A small-molecule ligand and the protein it binds are described below.
Small molecule (SMILES): O=C(N[C@H](CO)[C@H](O)c1ccc([N+](=O)[O-])cc1)C(Cl)Cl

Sequence of chain 5.A:
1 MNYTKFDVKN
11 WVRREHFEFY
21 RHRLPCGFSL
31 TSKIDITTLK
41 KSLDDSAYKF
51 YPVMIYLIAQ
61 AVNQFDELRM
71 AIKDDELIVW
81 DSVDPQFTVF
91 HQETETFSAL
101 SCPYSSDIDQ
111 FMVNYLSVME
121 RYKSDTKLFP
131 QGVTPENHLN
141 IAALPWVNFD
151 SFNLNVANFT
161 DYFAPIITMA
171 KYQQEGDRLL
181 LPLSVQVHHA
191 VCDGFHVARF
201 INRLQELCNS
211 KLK

Sequence of chain 6.A:
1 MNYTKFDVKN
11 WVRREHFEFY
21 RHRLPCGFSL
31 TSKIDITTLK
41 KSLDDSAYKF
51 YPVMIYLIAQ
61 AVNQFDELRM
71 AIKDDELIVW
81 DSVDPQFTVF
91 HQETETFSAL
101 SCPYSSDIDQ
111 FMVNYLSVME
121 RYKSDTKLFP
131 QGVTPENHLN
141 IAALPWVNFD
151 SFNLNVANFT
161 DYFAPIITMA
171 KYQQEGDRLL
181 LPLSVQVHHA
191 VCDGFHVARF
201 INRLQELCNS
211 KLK

Binding-site contacts:
Ligand atom C8 contacts residue LEU154 of chain 5.A at 3.9 Å (hydrophobic).
Ligand atom C6 contacts residue LEU154 of chain 5.A at 3.5 Å (hydrophobic).
Ligand atom CL1 contacts residue ASN140 of chain 5.A at 3.8 Å.
Ligand atom C11 contacts residue ILE166 of chain 5.A at 4.0 Å (hydrophobic).
Ligand atom C5 contacts residue LEU154 of chain 5.A at 3.9 Å (hydrophobic).
Ligand atom N9 contacts residue ILE166 of chain 5.A at 3.9 Å.
Ligand atom CL2 contacts residue PHE129 of chain 5.A at 3.6 Å.
Ligand atom CL1 contacts residue GLN86 of chain 5.A at 4.1 Å.
Ligand atom N9 contacts residue LEU24 of chain 6.A at 3.8 Å.
Ligand atom O9B contacts residue VAL156 of chain 5.A at 3.2 Å.
Ligand atom O4 contacts residue PHE97 of chain 5.A at 4.3 Å.
Ligand atom C8 contacts residue LEU24 of chain 6.A at 4.0 Å (hydrophobic).
Ligand atom C9 contacts residue LEU24 of chain 6.A at 4.1 Å (hydrophobic).
Ligand atom C4 contacts residue TYR20 of chain 6.A at 4.0 Å (hydrophobic).
Ligand atom O4 contacts residue HIS189 of chain 6.A at 3.1 Å (h-bond).
Ligand atom O5 contacts residue LEU154 of chain 5.A at 4.2 Å.
Ligand atom C7 contacts residue CYS26 of chain 6.A at 4.3 Å (hydrophobic).
Ligand atom C3 contacts residue HIS189 of chain 6.A at 4.1 Å.
Ligand atom CL2 contacts residue TYR20 of chain 6.A at 4.2 Å.
Ligand atom C7 contacts residue LEU154 of chain 5.A at 3.5 Å (hydrophobic).
Ligand atom O9A contacts residue TYR162 of chain 5.A at 3.5 Å.
Ligand atom C4 contacts residue HIS189 of chain 6.A at 3.9 Å.
Ligand atom C4 contacts residue THR88 of chain 5.A at 3.9 Å.
Ligand atom O2 contacts residue TYR20 of chain 6.A at 2.9 Å (h-bond).
Ligand atom C9 contacts residue LEU154 of chain 5.A at 4.3 Å (hydrophobic).
Ligand atom O9A contacts residue ILE166 of chain 5.A at 3.9 Å.
Ligand atom C4 contacts residue PHE97 of chain 5.A at 4.0 Å (hydrophobic).
Ligand atom C10 contacts residue ILE166 of chain 5.A at 3.8 Å (hydrophobic).
Ligand atom O9B contacts residue LEU24 of chain 6.A at 3.7 Å.
Ligand atom C2 contacts residue TYR20 of chain 6.A at 3.5 Å (hydrophobic).
Ligand atom O9A contacts residue LEU24 of chain 6.A at 4.2 Å.
Ligand atom N2 contacts residue TYR20 of chain 6.A at 3.9 Å.
Ligand atom O5 contacts residue ALA142 of chain 5.A at 3.8 Å.
Ligand atom O2 contacts residue PHE19 of chain 6.A at 4.3 Å.
Ligand atom C9 contacts residue ILE166 of chain 5.A at 4.1 Å (hydrophobic).
Ligand atom C1 contacts residue ASN140 of chain 5.A at 4.1 Å.
Ligand atom C11 contacts residue LEU154 of chain 5.A at 4.0 Å (hydrophobic).
Ligand atom C8 contacts residue CYS26 of chain 6.A at 4.2 Å (hydrophobic).
Ligand atom C3 contacts residue TYR20 of chain 6.A at 3.8 Å (hydrophobic).
Ligand atom CL2 contacts residue ALA99 of chain 5.A at 3.3 Å.